A protein and the small-molecule ligand that binds it are described below.
Small molecule (SMILES): Cc1cnc(Nc2cnn(C)c2C)nc1

Binding-site contacts:
Ligand atom C7 contacts residue ASP114 of chain 1.A at 3.3 Å.
Ligand atom C10 contacts residue LEU164 of chain 1.A at 3.8 Å (hydrophobic).
Ligand atom C3 contacts residue GLU117 of chain 1.A at 3.9 Å.
Ligand atom N6 contacts residue LEU115 of chain 1.A at 3.8 Å.
Ligand atom N14 contacts residue LYS122 of chain 1.A at 3.7 Å.
Ligand atom N14 contacts residue GLU117 of chain 1.A at 3.5 Å (salt-bridge).
Ligand atom N11 contacts residue LEU164 of chain 1.A at 3.8 Å.
Ligand atom C15 contacts residue GLU117 of chain 1.A at 3.8 Å.
Ligand atom N6 contacts residue MET116 of chain 1.A at 2.9 Å (h-bond).
Ligand atom C12 contacts residue THR118 of chain 1.A at 3.8 Å.
Ligand atom C3 contacts residue MET116 of chain 1.A at 3.5 Å (hydrophobic).
Ligand atom N13 contacts residue ILE39 of chain 1.A at 4.1 Å.
Ligand atom C7 contacts residue MET116 of chain 1.A at 3.7 Å (hydrophobic).
Ligand atom C9 contacts residue GLN113 of chain 1.A at 3.4 Å.
Ligand atom C2 contacts residue MET116 of chain 1.A at 3.8 Å (hydrophobic).
Ligand atom C15 contacts residue LYS122 of chain 1.A at 3.7 Å.
Ligand atom C9 contacts residue LEU164 of chain 1.A at 3.9 Å (hydrophobic).
Ligand atom N13 contacts residue LYS122 of chain 1.A at 2.9 Å (salt-bridge).
Ligand atom C12 contacts residue LYS122 of chain 1.A at 3.9 Å.
Ligand atom C2 contacts residue GLU117 of chain 1.A at 3.3 Å.
Ligand atom C1 contacts residue MET116 of chain 1.A at 3.6 Å (hydrophobic).
Ligand atom N6 contacts residue ALA60 of chain 1.A at 3.8 Å.
Ligand atom N4 contacts residue MET116 of chain 1.A at 2.8 Å (h-bond).
Ligand atom N13 contacts residue GLU117 of chain 1.A at 4.1 Å.
Ligand atom N14 contacts residue ILE39 of chain 1.A at 3.8 Å.
Ligand atom N6 contacts residue ASP114 of chain 1.A at 3.9 Å.
Ligand atom C5 contacts residue MET116 of chain 1.A at 3.7 Å (hydrophobic).
Ligand atom C7 contacts residue ALA60 of chain 1.A at 3.3 Å (hydrophobic).
Ligand atom C12 contacts residue ILE39 of chain 1.A at 4.2 Å (hydrophobic).
Ligand atom N4 contacts residue LEU115 of chain 1.A at 4.0 Å.
Ligand atom C1 contacts residue GLU117 of chain 1.A at 3.4 Å.
Ligand atom C3 contacts residue ILE39 of chain 1.A at 4.0 Å (hydrophobic).
Ligand atom C5 contacts residue LEU164 of chain 1.A at 4.0 Å (hydrophobic).
Ligand atom N14 contacts residue THR118 of chain 1.A at 4.1 Å.
Ligand atom N13 contacts residue THR118 of chain 1.A at 3.8 Å.
Ligand atom C2 contacts residue ILE39 of chain 1.A at 3.7 Å (hydrophobic).
Ligand atom C8 contacts residue LEU164 of chain 1.A at 3.9 Å (hydrophobic).
Ligand atom C8 contacts residue ALA60 of chain 1.A at 3.6 Å (hydrophobic).
Ligand atom C1 contacts residue ILE39 of chain 1.A at 4.0 Å (hydrophobic).
Ligand atom C9 contacts residue ALA60 of chain 1.A at 4.0 Å (hydrophobic).

Sequence of chain 1.A:
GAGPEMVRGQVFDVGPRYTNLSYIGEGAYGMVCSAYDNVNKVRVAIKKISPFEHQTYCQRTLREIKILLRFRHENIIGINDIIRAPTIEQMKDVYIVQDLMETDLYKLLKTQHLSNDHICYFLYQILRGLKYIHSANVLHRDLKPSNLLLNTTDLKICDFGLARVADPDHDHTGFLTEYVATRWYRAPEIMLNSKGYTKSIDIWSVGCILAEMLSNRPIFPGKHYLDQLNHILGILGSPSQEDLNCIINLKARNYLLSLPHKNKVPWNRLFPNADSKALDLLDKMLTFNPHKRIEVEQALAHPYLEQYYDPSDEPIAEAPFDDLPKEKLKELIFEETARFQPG